This protein binds this small molecule.
Small molecule (SMILES): NC(N)=NCCC[C@H](NC(=O)[C@@H]1CCCN1)C(=O)N[C@H](C=O)Cc1cnc[nH]1

Sequence of chain 46.Q:
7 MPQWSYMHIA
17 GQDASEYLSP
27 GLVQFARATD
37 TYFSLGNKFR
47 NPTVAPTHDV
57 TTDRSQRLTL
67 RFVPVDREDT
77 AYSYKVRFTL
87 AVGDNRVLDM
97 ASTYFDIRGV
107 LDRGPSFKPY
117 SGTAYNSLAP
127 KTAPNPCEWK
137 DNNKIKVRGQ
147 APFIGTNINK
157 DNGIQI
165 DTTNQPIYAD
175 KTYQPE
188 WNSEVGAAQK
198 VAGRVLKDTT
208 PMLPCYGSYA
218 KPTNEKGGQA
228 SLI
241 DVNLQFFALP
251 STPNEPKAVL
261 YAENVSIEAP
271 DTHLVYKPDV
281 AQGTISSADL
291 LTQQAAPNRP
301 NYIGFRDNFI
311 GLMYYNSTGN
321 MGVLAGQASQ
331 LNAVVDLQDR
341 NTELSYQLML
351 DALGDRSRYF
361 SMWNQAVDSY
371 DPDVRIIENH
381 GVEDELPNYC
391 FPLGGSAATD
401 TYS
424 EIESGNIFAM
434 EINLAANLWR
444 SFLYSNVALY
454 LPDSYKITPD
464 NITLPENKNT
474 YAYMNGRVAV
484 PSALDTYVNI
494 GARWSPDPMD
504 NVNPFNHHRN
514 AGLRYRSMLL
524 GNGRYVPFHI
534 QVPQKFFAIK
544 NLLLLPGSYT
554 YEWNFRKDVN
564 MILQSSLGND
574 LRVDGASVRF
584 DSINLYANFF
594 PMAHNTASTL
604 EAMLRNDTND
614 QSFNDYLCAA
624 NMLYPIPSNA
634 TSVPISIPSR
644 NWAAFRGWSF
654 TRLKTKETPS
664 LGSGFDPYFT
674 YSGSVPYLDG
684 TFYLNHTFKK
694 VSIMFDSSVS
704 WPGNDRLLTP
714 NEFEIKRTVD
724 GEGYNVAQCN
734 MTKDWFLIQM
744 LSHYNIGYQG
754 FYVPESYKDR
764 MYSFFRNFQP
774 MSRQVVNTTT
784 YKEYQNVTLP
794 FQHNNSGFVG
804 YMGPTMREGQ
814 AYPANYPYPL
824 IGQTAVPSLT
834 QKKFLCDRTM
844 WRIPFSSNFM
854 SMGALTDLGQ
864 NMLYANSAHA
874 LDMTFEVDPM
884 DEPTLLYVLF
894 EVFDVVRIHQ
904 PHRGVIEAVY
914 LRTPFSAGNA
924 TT

Sequence of chain 46.R:
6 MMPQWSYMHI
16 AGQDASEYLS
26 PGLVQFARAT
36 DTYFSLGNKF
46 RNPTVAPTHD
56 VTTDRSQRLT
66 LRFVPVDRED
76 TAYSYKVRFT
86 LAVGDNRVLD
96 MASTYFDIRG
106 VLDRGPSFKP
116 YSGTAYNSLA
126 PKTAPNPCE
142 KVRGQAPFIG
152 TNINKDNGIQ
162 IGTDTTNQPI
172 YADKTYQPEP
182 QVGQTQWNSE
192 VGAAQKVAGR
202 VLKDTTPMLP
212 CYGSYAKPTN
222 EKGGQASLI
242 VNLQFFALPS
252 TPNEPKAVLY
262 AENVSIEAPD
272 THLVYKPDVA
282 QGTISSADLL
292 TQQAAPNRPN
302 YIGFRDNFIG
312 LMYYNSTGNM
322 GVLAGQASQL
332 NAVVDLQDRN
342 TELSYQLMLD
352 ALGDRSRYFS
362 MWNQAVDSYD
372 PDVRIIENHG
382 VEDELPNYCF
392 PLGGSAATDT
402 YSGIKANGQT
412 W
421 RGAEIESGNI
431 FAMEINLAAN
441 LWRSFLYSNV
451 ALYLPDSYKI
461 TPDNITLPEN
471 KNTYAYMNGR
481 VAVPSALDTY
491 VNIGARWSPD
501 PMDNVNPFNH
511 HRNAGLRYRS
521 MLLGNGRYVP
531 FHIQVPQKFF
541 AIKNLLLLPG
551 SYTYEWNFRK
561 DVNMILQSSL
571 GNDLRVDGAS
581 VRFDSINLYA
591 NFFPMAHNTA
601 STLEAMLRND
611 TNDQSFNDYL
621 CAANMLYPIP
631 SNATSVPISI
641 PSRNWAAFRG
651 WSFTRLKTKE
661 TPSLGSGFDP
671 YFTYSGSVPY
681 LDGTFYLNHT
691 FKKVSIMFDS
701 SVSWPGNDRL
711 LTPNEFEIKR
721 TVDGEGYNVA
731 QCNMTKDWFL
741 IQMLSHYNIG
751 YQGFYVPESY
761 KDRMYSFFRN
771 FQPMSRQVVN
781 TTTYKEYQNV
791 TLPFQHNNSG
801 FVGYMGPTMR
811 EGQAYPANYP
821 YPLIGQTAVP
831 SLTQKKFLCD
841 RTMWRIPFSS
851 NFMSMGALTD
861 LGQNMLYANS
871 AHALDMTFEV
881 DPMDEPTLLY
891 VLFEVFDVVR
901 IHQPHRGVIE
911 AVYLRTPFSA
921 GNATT

Binding-site contacts:
Ligand atom C contacts residue ARG649 of chain 46.R at 3.9 Å.
Ligand atom N contacts residue TYR619 of chain 46.R at 3.6 Å.
Ligand atom CD2 contacts residue GLU894 of chain 46.R at 3.7 Å.
Ligand atom N contacts residue ASP618 of chain 46.R at 3.4 Å (salt-bridge).
Ligand atom CD contacts residue ASN617 of chain 46.R at 3.1 Å.
Ligand atom CG contacts residue ARG46 of chain 46.Q at 3.1 Å.
Ligand atom N contacts residue CYS621 of chain 46.R at 3.0 Å (h-bond).
Ligand atom ND1 contacts residue GLU894 of chain 46.R at 3.5 Å (salt-bridge).
Ligand atom O contacts residue TYR619 of chain 46.R at 2.7 Å.
Ligand atom CB contacts residue TYR619 of chain 46.R at 3.7 Å (hydrophobic).
Ligand atom NE2 contacts residue GLU894 of chain 46.R at 4.2 Å.
Ligand atom CD2 contacts residue ARG845 of chain 46.R at 4.0 Å.
Ligand atom N contacts residue TYR619 of chain 46.R at 3.5 Å (h-bond).
Ligand atom CG contacts residue GLU894 of chain 46.R at 3.2 Å.
Ligand atom C contacts residue ARG845 of chain 46.R at 4.1 Å.
Ligand atom CG contacts residue ASN617 of chain 46.R at 3.7 Å.
Ligand atom ND1 contacts residue LEU348 of chain 46.R at 3.6 Å.
Ligand atom CD contacts residue ARG46 of chain 46.Q at 3.3 Å.
Ligand atom CB contacts residue LEU620 of chain 46.R at 3.8 Å (hydrophobic).
Ligand atom CB contacts residue TYR619 of chain 46.R at 4.0 Å (hydrophobic).
Ligand atom NE2 contacts residue ARG845 of chain 46.R at 4.0 Å.
Ligand atom N contacts residue ARG649 of chain 46.R at 4.2 Å.
Ligand atom CA contacts residue ASN617 of chain 46.R at 4.1 Å.
Ligand atom N contacts residue ASN617 of chain 46.R at 2.9 Å (h-bond).
Ligand atom CA contacts residue TYR619 of chain 46.R at 4.2 Å (hydrophobic).
Ligand atom CB contacts residue ALA857 of chain 46.R at 4.2 Å (hydrophobic).
Ligand atom CB contacts residue ARG649 of chain 46.R at 4.2 Å.
Ligand atom CB contacts residue ARG649 of chain 46.R at 4.1 Å.
Ligand atom O contacts residue ARG649 of chain 46.R at 3.3 Å (salt-bridge).
Ligand atom CE1 contacts residue LEU348 of chain 46.R at 3.5 Å (hydrophobic).
Ligand atom CD contacts residue CYS621 of chain 46.R at 3.5 Å (hydrophobic).
Ligand atom CA contacts residue TYR619 of chain 46.R at 4.1 Å (hydrophobic).
Ligand atom CB contacts residue PHE896 of chain 46.R at 4.0 Å (hydrophobic).
Ligand atom C contacts residue TYR619 of chain 46.R at 3.2 Å (hydrophobic).
Ligand atom CE1 contacts residue GLU894 of chain 46.R at 4.1 Å.
Ligand atom CB contacts residue GLU894 of chain 46.R at 3.4 Å.
Ligand atom O contacts residue ALA857 of chain 46.R at 3.7 Å.
Ligand atom CA contacts residue CYS621 of chain 46.R at 3.2 Å (hydrophobic).
Ligand atom CB contacts residue CYS621 of chain 46.R at 3.5 Å (hydrophobic).
Ligand atom CG contacts residue CYS621 of chain 46.R at 3.9 Å (hydrophobic).